Binding-site contacts:
Ligand atom C8 contacts residue ASN116 of chain 1.A at 3.6 Å.
Ligand atom C3 contacts residue ASN125 of chain 1.A at 3.8 Å.
Ligand atom C4 contacts residue ASN125 of chain 1.A at 4.3 Å.
Ligand atom C1 contacts residue ASN125 of chain 1.A at 1.4 Å.
Ligand atom O5 contacts residue ASN125 of chain 1.A at 2.4 Å (h-bond).
Ligand atom C5 contacts residue ASN125 of chain 1.A at 3.7 Å.
Ligand atom O7 contacts residue ASN113 of chain 1.A at 4.2 Å.
Ligand atom N2 contacts residue ASN125 of chain 1.A at 2.9 Å (h-bond).
Ligand atom C2 contacts residue ASN125 of chain 1.A at 2.5 Å.
Ligand atom C8 contacts residue LYS115 of chain 1.A at 4.2 Å.
Ligand atom N2 contacts residue ASP114 of chain 1.A at 4.2 Å.
Ligand atom C7 contacts residue LYS115 of chain 1.A at 4.0 Å.
Ligand atom C7 contacts residue ASN125 of chain 1.A at 3.7 Å.
Ligand atom O7 contacts residue ASN125 of chain 1.A at 4.0 Å.
Ligand atom C8 contacts residue ASP114 of chain 1.A at 3.4 Å.
Ligand atom C7 contacts residue ASP114 of chain 1.A at 3.8 Å.
Ligand atom C6 contacts residue ASN125 of chain 1.A at 4.2 Å.
Ligand atom O7 contacts residue ASP114 of chain 1.A at 3.6 Å.
Ligand atom O7 contacts residue LYS115 of chain 1.A at 3.1 Å (salt-bridge).

This protein binds this small molecule.
Small molecule (SMILES): CC(=O)N[C@@H]1[C@@H](O)[C@H](O)[C@@H](CO)O[C@H]1O

Sequence of chain 1.A:
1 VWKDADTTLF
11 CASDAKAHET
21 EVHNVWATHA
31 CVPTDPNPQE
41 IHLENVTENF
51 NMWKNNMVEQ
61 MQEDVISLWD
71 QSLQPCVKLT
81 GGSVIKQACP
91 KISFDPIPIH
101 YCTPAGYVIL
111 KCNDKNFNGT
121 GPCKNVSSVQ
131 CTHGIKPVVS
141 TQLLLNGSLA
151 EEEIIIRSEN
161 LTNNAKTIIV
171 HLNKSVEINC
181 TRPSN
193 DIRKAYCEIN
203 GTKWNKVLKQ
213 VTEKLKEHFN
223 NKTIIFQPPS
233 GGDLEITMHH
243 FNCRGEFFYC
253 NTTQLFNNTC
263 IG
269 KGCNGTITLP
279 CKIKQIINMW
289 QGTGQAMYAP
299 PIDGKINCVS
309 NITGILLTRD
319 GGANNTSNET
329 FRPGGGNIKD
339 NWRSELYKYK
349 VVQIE